A protein and the small-molecule ligand that binds it are described below.
Small molecule (SMILES): CCc1c(-c2csc(CN3CCC(N)CC3)n2)[nH]c(C)c1C(C)=O

Binding-site contacts:
Ligand atom O10 contacts residue VAL86 of chain 1.A at 3.9 Å.
Ligand atom C06 contacts residue VAL86 of chain 1.A at 3.8 Å (hydrophobic).
Ligand atom C08 contacts residue VAL29 of chain 1.A at 4.2 Å (hydrophobic).
Ligand atom C08 contacts residue VAL86 of chain 1.A at 3.9 Å (hydrophobic).
Ligand atom C01 contacts residue LEU33 of chain 1.A at 3.9 Å (hydrophobic).
Ligand atom O10 contacts residue ASN80 of chain 1.A at 3.0 Å (h-bond).
Ligand atom C06 contacts residue PRO24 of chain 1.A at 3.5 Å (hydrophobic).
Ligand atom S14 contacts residue G1U1 of chain 1.C at 3.5 Å.
Ligand atom C09 contacts residue VAL86 of chain 1.A at 4.1 Å (hydrophobic).
Ligand atom N05 contacts residue PRO24 of chain 1.A at 2.9 Å (h-bond).
Ligand atom O10 contacts residue TYR37 of chain 1.A at 3.9 Å.
Ligand atom C07 contacts residue VAL86 of chain 1.A at 4.0 Å (hydrophobic).
Ligand atom C11 contacts residue VAL34 of chain 1.A at 4.1 Å (hydrophobic).
Ligand atom C11 contacts residue TYR37 of chain 1.A at 4.2 Å (hydrophobic).
Ligand atom S14 contacts residue LEU33 of chain 1.A at 4.1 Å.
Ligand atom C07 contacts residue PRO24 of chain 1.A at 3.3 Å (hydrophobic).
Ligand atom C01 contacts residue VAL34 of chain 1.A at 3.6 Å (hydrophobic).
Ligand atom C16 contacts residue TRP23 of chain 1.A at 3.8 Å (hydrophobic).
Ligand atom C09 contacts residue ASN80 of chain 1.A at 3.7 Å.
Ligand atom C23 contacts residue LEU33 of chain 1.A at 3.8 Å (hydrophobic).
Ligand atom C09 contacts residue VAL29 of chain 1.A at 4.2 Å (hydrophobic).
Ligand atom N17 contacts residue G1U1 of chain 1.C at 4.1 Å.
Ligand atom C07 contacts residue PHE25 of chain 1.A at 3.9 Å (hydrophobic).
Ligand atom C13 contacts residue TRP23 of chain 1.A at 4.2 Å (hydrophobic).
Ligand atom N24 contacts residue PRO24 of chain 1.A at 3.7 Å.
Ligand atom S14 contacts residue TRP23 of chain 1.A at 4.0 Å.
Ligand atom C04 contacts residue PRO24 of chain 1.A at 4.0 Å (hydrophobic).
Ligand atom C18 contacts residue G1U1 of chain 1.C at 3.8 Å.
Ligand atom O10 contacts residue VAL29 of chain 1.A at 4.0 Å.
Ligand atom C04 contacts residue VAL86 of chain 1.A at 4.0 Å (hydrophobic).
Ligand atom C06 contacts residue VAL29 of chain 1.A at 3.9 Å (hydrophobic).
Ligand atom C03 contacts residue VAL86 of chain 1.A at 4.0 Å (hydrophobic).
Ligand atom C11 contacts residue ASN80 of chain 1.A at 3.6 Å.
Ligand atom C19 contacts residue G1U1 of chain 1.C at 4.1 Å.
Ligand atom C07 contacts residue VAL29 of chain 1.A at 3.5 Å (hydrophobic).
Ligand atom C22 contacts residue LEU33 of chain 1.A at 3.7 Å (hydrophobic).
Ligand atom C22 contacts residue G1U1 of chain 1.C at 3.9 Å.
Ligand atom C11 contacts residue PHE79 of chain 1.A at 3.5 Å (hydrophobic).
Ligand atom C11 contacts residue VAL29 of chain 1.A at 4.1 Å (hydrophobic).
Ligand atom C15 contacts residue TRP23 of chain 1.A at 4.0 Å (hydrophobic).

Sequence of chain 1.A:
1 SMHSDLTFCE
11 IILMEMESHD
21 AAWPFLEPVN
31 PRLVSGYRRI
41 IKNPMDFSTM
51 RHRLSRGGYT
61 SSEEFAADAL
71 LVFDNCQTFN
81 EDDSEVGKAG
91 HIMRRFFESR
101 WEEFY